Sequence of chain 5.A:
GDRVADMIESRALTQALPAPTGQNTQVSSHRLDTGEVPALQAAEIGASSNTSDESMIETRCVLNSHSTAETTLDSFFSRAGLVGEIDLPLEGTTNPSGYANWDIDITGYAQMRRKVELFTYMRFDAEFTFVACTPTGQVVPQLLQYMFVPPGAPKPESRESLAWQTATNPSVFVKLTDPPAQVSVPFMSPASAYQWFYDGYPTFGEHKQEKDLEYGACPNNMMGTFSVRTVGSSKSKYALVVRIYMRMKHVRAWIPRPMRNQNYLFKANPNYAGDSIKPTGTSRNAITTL

Sequence of chain 1.C:
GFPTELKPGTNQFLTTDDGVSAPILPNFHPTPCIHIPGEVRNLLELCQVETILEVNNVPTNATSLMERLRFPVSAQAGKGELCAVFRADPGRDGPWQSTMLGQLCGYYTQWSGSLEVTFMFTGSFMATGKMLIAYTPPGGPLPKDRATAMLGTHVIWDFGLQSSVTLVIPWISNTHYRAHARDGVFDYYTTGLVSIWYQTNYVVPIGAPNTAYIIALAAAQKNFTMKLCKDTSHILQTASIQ

A protein and the small-molecule ligand that binds it are described below.
Small molecule (SMILES): CCO/N=C/c1ccc(OCC[C@@H](C)CCN2CCN(c3ccnc(N)c3)C2=O)cc1

Sequence of chain 5.C:
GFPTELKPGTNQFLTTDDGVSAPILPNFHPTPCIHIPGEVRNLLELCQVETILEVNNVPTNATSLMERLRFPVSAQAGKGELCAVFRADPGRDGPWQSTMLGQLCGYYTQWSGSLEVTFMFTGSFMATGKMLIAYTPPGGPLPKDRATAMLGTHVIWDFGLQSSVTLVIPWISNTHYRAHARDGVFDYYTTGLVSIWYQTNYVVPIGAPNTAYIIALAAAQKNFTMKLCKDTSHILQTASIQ

Binding-site contacts:
Ligand atom CAI contacts residue PHE155 of chain 5.A at 3.1 Å (hydrophobic).
Ligand atom CAA contacts residue PRO177 of chain 5.A at 3.5 Å (hydrophobic).
Ligand atom CBA contacts residue ILE111 of chain 5.A at 3.7 Å (hydrophobic).
Ligand atom CAF contacts residue GLN202 of chain 5.A at 3.5 Å.
Ligand atom CAA contacts residue SER178 of chain 5.A at 3.5 Å.
Ligand atom CAG contacts residue ASN228 of chain 5.A at 3.3 Å.
Ligand atom CAQ contacts residue ILE113 of chain 5.A at 3.9 Å (hydrophobic).
Ligand atom NAC contacts residue ALA275 of chain 5.A at 3.5 Å.
Ligand atom OAV contacts residue VAL190 of chain 5.A at 3.9 Å.
Ligand atom CAN contacts residue PHE135 of chain 5.A at 3.4 Å (hydrophobic).
Ligand atom CAR contacts residue TYR201 of chain 5.A at 3.2 Å (hydrophobic).
Ligand atom CAM contacts residue PRO177 of chain 5.A at 3.6 Å (hydrophobic).
Ligand atom CAH contacts residue VAL192 of chain 5.A at 3.5 Å (hydrophobic).
Ligand atom CAA contacts residue TYR153 of chain 5.A at 3.9 Å (hydrophobic).
Ligand atom CAA contacts residue VAL179 of chain 5.A at 3.1 Å (hydrophobic).
Ligand atom CBB contacts residue ASN228 of chain 5.A at 3.7 Å.
Ligand atom CAJ contacts residue PHE135 of chain 5.A at 3.1 Å (hydrophobic).
Ligand atom CAS contacts residue TYR201 of chain 5.A at 3.7 Å (hydrophobic).
Ligand atom CAF contacts residue TRP203 of chain 5.A at 3.7 Å (hydrophobic).
Ligand atom CAF contacts residue ASN228 of chain 5.A at 3.8 Å.
Ligand atom CAK contacts residue PHE155 of chain 5.A at 2.9 Å (hydrophobic).
Ligand atom OAW contacts residue MET195 of chain 5.A at 3.5 Å.
Ligand atom CAR contacts residue ASN228 of chain 5.A at 3.7 Å.
Ligand atom OAD contacts residue ASP112 of chain 5.A at 3.4 Å.
Ligand atom OAD contacts residue ILE113 of chain 5.A at 3.1 Å (h-bond).
Ligand atom CAH contacts residue PHE135 of chain 5.A at 3.4 Å (hydrophobic).
Ligand atom NAC contacts residue THR114 of chain 5.A at 3.1 Å (h-bond).
Ligand atom CAB contacts residue PHE131 of chain 5.A at 3.8 Å (hydrophobic).
Ligand atom CAM contacts residue PHE155 of chain 5.A at 3.8 Å (hydrophobic).
Ligand atom CAZ contacts residue VAL192 of chain 5.A at 3.6 Å (hydrophobic).
Ligand atom CAB contacts residue PHE135 of chain 5.A at 3.8 Å (hydrophobic).
Ligand atom NBE contacts residue TRP203 of chain 5.A at 3.8 Å.
Ligand atom CAL contacts residue THR114 of chain 5.A at 3.8 Å.
Ligand atom CAS contacts residue ASN228 of chain 5.A at 3.8 Å.
Ligand atom CAG contacts residue GLN202 of chain 5.A at 3.5 Å.
Ligand atom CAJ contacts residue VAL192 of chain 5.A at 3.7 Å (hydrophobic).
Ligand atom NAT contacts residue PHE155 of chain 5.A at 3.6 Å.
Ligand atom OAW contacts residue ILE111 of chain 5.A at 3.2 Å.
Ligand atom CAE contacts residue PHE137 of chain 5.A at 3.9 Å (hydrophobic).
Ligand atom CAY contacts residue THR114 of chain 5.A at 3.8 Å.